Sequence of chain 1.A:
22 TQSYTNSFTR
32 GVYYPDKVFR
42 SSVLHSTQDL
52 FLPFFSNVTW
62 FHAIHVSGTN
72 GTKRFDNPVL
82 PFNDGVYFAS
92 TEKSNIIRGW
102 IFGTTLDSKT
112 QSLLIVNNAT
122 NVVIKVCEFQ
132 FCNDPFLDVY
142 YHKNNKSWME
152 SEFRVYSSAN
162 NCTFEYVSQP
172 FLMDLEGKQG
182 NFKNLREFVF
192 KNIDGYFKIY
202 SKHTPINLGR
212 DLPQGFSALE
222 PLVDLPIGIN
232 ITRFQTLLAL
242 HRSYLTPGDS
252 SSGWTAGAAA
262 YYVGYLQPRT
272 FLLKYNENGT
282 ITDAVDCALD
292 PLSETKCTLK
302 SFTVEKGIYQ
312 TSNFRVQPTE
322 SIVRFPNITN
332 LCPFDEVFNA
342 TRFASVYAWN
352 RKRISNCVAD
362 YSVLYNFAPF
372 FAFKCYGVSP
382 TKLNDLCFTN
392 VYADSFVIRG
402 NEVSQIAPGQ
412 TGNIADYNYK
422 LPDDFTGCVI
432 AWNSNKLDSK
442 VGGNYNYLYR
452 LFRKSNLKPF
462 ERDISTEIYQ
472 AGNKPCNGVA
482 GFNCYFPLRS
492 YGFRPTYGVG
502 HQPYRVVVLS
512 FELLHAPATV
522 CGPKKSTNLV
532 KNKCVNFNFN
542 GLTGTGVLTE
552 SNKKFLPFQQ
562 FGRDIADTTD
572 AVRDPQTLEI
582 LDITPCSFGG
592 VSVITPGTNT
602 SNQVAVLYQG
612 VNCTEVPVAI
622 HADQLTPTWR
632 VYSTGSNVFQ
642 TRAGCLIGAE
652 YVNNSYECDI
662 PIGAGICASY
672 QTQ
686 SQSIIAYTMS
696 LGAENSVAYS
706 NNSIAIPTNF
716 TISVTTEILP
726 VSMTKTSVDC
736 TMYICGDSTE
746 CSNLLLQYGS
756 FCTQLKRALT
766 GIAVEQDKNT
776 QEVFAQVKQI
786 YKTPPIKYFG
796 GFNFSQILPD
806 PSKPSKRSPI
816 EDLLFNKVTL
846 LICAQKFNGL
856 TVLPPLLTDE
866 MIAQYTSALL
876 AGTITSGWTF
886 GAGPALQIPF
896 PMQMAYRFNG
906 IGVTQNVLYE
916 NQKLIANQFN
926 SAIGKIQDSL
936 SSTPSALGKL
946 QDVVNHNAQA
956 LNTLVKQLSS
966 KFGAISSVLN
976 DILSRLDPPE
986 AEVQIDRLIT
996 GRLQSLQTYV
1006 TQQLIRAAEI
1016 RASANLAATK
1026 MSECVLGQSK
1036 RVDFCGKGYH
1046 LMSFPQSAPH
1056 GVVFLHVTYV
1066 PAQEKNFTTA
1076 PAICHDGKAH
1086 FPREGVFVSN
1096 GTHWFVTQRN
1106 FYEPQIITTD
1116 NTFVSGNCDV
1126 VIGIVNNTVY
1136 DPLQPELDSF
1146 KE

Binding-site contacts:
Ligand atom C6 contacts residue TYR793 of chain 1.B at 4.2 Å (hydrophobic).
Ligand atom O7 contacts residue ASN706 of chain 1.A at 4.5 Å.
Ligand atom C5 contacts residue ASN706 of chain 1.A at 3.1 Å.
Ligand atom C6 contacts residue ASN706 of chain 1.A at 3.1 Å.
Ligand atom O6 contacts residue ASN706 of chain 1.A at 3.9 Å.
Ligand atom C4 contacts residue TYR793 of chain 1.B at 4.2 Å (hydrophobic).
Ligand atom N2 contacts residue ASN706 of chain 1.A at 3.7 Å.
Ligand atom O3 contacts residue TYR793 of chain 1.B at 3.2 Å.
Ligand atom O6 contacts residue ILE791 of chain 1.B at 4.3 Å.
Ligand atom O6 contacts residue TYR793 of chain 1.B at 4.0 Å.
Ligand atom C1 contacts residue ASN706 of chain 1.A at 1.4 Å.
Ligand atom O3 contacts residue ASN706 of chain 1.A at 2.6 Å (h-bond).
Ligand atom C3 contacts residue TYR793 of chain 1.B at 4.0 Å (hydrophobic).
Ligand atom C2 contacts residue ASN706 of chain 1.A at 2.4 Å.
Ligand atom O5 contacts residue TYR793 of chain 1.B at 4.3 Å.
Ligand atom C3 contacts residue ASN706 of chain 1.A at 2.9 Å.
Ligand atom C4 contacts residue ASN706 of chain 1.A at 3.5 Å.
Ligand atom O5 contacts residue ASN706 of chain 1.A at 2.4 Å (h-bond).

Sequence of chain 1.B:
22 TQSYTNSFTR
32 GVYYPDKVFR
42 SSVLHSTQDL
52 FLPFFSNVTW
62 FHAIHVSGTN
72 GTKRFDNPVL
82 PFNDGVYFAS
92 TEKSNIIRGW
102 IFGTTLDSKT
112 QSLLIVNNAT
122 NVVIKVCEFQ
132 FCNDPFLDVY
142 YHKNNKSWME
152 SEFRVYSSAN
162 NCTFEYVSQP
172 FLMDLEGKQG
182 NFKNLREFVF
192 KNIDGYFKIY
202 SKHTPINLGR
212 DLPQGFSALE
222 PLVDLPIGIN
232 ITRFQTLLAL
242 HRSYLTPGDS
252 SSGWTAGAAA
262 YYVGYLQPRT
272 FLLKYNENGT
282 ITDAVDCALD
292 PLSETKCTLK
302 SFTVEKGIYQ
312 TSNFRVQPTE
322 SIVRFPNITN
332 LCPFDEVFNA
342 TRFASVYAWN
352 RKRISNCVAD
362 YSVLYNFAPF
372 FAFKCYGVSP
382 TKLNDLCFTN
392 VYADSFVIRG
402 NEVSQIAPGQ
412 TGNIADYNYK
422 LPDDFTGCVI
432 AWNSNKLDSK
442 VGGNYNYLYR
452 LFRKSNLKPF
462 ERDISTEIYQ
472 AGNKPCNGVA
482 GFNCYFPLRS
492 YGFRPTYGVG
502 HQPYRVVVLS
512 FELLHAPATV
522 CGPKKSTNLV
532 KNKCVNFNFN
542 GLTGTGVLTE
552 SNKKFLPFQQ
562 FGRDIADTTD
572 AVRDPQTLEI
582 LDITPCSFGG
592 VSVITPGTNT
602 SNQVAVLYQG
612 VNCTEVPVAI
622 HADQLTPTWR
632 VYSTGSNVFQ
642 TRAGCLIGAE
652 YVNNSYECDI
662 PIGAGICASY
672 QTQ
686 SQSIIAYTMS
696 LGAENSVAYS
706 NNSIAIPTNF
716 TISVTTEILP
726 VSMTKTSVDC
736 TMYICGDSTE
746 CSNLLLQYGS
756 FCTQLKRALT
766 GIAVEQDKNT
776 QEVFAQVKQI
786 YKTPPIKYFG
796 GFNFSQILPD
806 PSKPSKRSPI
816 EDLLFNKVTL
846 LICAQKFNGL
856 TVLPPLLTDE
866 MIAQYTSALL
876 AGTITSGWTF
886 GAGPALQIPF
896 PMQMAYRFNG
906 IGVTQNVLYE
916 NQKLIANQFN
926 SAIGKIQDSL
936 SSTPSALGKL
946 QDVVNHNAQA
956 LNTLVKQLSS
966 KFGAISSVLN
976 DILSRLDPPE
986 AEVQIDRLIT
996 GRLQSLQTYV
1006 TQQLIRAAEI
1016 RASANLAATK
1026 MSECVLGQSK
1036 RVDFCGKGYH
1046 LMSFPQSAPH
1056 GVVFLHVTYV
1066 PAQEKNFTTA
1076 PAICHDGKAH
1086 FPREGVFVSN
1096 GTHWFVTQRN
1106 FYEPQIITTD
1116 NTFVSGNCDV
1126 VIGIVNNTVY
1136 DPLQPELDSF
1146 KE

A small-molecule ligand and the protein it binds are described below.
Small molecule (SMILES): CC(=O)N[C@H]1[C@H](O[C@H]2[C@H](O)[C@@H](NC(C)=O)CO[C@@H]2CO)O[C@H](CO)[C@@H](O)[C@@H]1O